Binding-site contacts:
Ligand atom C8 contacts residue THR645 of chain 1.A at 3.7 Å.
Ligand atom C5 contacts residue NAG1 of chain 1.MA at 2.9 Å.
Ligand atom C5 contacts residue ASN616 of chain 1.A at 3.7 Å.
Ligand atom O5 contacts residue NAG1 of chain 1.MA at 4.1 Å.
Ligand atom C4 contacts residue NAG1 of chain 1.MA at 3.1 Å.
Ligand atom C8 contacts residue ARG646 of chain 1.A at 3.7 Å.
Ligand atom C1 contacts residue ASN616 of chain 1.A at 1.4 Å.
Ligand atom O5 contacts residue ASN616 of chain 1.A at 2.5 Å (h-bond).
Ligand atom N2 contacts residue GLN644 of chain 1.A at 3.8 Å.
Ligand atom O6 contacts residue NAG1 of chain 1.MA at 3.9 Å.
Ligand atom C3 contacts residue NAG1 of chain 1.MA at 4.3 Å.
Ligand atom C8 contacts residue GLN644 of chain 1.A at 4.0 Å.
Ligand atom C7 contacts residue ASN616 of chain 1.A at 3.8 Å.
Ligand atom O7 contacts residue ILE834 of chain 1.B at 4.3 Å.
Ligand atom O4 contacts residue NAG1 of chain 1.MA at 1.9 Å.
Ligand atom O3 contacts residue NAG1 of chain 1.MA at 4.5 Å.
Ligand atom C2 contacts residue ASN616 of chain 1.A at 2.3 Å.
Ligand atom C7 contacts residue ILE834 of chain 1.B at 4.3 Å (hydrophobic).
Ligand atom C4 contacts residue ASN616 of chain 1.A at 4.2 Å.
Ligand atom N2 contacts residue ASN616 of chain 1.A at 2.5 Å (h-bond).
Ligand atom C6 contacts residue NAG1 of chain 1.MA at 2.8 Å.
Ligand atom O5 contacts residue THR618 of chain 1.A at 4.5 Å.
Ligand atom C7 contacts residue GLN644 of chain 1.A at 4.3 Å.
Ligand atom C3 contacts residue ASN616 of chain 1.A at 3.6 Å.

This protein binds this small molecule.
Small molecule (SMILES): CC(=O)N[C@@H]1[C@@H](O)[C@H](O)[C@@H](CO)O[C@H]1O

Sequence of chain 1.B:
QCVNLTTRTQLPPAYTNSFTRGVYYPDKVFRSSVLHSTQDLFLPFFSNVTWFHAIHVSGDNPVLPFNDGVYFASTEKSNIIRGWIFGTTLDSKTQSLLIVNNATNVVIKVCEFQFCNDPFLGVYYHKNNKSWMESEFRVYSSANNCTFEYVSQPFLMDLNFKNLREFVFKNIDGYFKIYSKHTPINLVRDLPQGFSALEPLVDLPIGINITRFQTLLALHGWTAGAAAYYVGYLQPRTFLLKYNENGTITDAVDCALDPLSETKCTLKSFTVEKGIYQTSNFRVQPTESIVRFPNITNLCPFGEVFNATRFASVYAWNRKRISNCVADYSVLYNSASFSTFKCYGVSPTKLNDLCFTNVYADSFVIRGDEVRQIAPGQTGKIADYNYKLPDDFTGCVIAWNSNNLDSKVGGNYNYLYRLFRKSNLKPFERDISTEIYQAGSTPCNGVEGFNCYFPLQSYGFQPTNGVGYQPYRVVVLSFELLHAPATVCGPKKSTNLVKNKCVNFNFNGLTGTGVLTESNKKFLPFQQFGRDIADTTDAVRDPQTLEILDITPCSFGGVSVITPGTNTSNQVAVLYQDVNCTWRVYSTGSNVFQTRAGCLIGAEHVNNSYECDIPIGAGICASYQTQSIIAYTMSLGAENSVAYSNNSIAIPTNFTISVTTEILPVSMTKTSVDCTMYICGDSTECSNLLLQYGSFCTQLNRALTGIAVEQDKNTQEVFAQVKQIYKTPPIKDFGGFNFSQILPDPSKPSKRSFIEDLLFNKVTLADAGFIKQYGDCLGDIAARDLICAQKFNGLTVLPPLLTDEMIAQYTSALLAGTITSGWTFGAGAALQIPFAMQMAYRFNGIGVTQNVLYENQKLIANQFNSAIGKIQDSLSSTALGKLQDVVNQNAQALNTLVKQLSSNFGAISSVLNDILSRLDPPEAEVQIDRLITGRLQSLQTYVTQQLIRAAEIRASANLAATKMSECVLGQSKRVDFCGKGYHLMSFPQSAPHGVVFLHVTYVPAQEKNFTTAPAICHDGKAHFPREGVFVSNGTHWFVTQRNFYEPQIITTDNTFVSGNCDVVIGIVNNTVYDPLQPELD

Sequence of chain 1.A:
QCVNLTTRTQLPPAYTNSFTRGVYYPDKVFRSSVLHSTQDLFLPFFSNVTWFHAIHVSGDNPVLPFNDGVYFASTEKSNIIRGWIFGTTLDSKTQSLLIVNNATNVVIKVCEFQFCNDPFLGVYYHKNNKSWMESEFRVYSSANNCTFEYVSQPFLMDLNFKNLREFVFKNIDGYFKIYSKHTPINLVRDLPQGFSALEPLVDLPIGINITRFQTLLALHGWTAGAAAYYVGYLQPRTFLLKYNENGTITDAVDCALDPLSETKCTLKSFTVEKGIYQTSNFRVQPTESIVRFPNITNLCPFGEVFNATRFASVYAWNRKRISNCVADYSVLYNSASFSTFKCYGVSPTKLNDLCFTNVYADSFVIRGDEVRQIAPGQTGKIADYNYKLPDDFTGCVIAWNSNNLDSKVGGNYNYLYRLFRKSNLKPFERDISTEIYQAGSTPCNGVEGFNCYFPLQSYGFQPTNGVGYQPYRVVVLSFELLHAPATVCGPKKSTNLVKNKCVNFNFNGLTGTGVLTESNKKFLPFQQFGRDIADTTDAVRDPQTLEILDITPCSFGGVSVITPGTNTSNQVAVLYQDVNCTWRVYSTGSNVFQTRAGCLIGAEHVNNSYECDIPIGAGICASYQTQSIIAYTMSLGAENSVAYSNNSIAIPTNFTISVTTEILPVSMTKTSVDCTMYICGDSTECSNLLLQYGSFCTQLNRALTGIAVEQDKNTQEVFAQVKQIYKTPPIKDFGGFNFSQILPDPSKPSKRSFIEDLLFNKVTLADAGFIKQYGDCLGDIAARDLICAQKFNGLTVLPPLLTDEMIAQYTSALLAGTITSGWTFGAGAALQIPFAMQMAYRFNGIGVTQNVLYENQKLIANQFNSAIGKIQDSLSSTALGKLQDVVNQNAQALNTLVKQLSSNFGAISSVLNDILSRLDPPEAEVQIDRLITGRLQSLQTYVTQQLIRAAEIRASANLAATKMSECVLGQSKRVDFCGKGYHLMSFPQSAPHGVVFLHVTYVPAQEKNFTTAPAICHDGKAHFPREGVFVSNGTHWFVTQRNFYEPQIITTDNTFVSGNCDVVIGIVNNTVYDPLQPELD